Sequence of chain 2.B:
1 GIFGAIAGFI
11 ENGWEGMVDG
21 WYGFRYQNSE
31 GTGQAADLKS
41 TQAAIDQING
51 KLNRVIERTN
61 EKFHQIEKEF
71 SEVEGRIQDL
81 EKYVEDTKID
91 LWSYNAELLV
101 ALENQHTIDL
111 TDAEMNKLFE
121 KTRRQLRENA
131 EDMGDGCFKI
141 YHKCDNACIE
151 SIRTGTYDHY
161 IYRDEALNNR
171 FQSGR

Sequence of chain 2.A:
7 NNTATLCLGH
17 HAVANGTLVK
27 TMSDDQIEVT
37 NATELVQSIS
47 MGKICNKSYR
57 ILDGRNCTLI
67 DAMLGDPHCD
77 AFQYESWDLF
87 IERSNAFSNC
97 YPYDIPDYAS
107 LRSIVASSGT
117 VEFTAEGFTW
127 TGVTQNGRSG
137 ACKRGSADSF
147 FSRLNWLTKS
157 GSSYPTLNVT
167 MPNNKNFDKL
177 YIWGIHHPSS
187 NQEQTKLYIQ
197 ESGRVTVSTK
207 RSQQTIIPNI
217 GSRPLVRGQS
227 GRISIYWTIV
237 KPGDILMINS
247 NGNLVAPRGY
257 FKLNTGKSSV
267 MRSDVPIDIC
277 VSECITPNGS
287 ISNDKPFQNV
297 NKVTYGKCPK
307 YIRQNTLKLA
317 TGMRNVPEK

The small molecule below binds the protein below.
Small molecule (SMILES): CC(=O)N[C@H]1[C@H](O[C@H]2[C@H](O)[C@@H](NC(C)=O)CO[C@@H]2CO)O[C@H](CO)[C@@H](O)[C@@H]1O

Binding-site contacts:
Ligand atom C5 contacts residue ASN37 of chain 2.A at 3.6 Å.
Ligand atom C1 contacts residue ASN37 of chain 2.A at 1.4 Å.
Ligand atom C7 contacts residue ASN37 of chain 2.A at 3.6 Å.
Ligand atom O6 contacts residue ASN37 of chain 2.A at 4.4 Å.
Ligand atom C6 contacts residue THR39 of chain 2.A at 3.9 Å.
Ligand atom C3 contacts residue ASN37 of chain 2.A at 3.7 Å.
Ligand atom O6 contacts residue ASN49 of chain 2.B at 4.0 Å.
Ligand atom O6 contacts residue THR39 of chain 2.A at 4.4 Å.
Ligand atom C1 contacts residue THR317 of chain 2.A at 4.3 Å.
Ligand atom C6 contacts residue ASN37 of chain 2.A at 4.4 Å.
Ligand atom C6 contacts residue THR317 of chain 2.A at 4.3 Å.
Ligand atom N2 contacts residue ASN37 of chain 2.A at 3.1 Å (h-bond).
Ligand atom O5 contacts residue ALA38 of chain 2.A at 4.4 Å.
Ligand atom O5 contacts residue ASN37 of chain 2.A at 2.2 Å (h-bond).
Ligand atom C2 contacts residue ASN37 of chain 2.A at 2.4 Å.
Ligand atom O6 contacts residue THR317 of chain 2.A at 3.5 Å.
Ligand atom C8 contacts residue THR39 of chain 2.A at 3.9 Å.
Ligand atom O7 contacts residue ASN37 of chain 2.A at 3.7 Å.
Ligand atom O5 contacts residue THR317 of chain 2.A at 3.7 Å.
Ligand atom C4 contacts residue ASN37 of chain 2.A at 4.1 Å.